Sequence of chain 2.B:
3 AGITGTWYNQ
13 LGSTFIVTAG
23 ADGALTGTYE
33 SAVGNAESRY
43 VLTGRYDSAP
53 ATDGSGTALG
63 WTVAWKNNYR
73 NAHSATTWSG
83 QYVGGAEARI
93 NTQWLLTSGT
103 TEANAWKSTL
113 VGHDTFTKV

Binding-site contacts:
Ligand atom C3' contacts residue ASN37 of chain 2.B at 3.9 Å.
Ligand atom C4 contacts residue TRP96 of chain 2.B at 3.1 Å (hydrophobic).
Ligand atom C1' contacts residue VAL35 of chain 2.B at 3.7 Å (hydrophobic).
Ligand atom C3 contacts residue ASN11 of chain 2.B at 3.8 Å.
Ligand atom C4' contacts residue ALA38 of chain 2.B at 3.4 Å (hydrophobic).
Ligand atom O4' contacts residue ALA38 of chain 2.B at 2.8 Å (h-bond).
Ligand atom C3 contacts residue ASP116 of chain 2.B at 2.8 Å.
Ligand atom C contacts residue ASN11 of chain 2.B at 3.9 Å.
Ligand atom C3' contacts residue GLY36 of chain 2.B at 3.9 Å.
Ligand atom N1 contacts residue SER33 of chain 2.B at 3.5 Å (h-bond).
Ligand atom C5' contacts residue ASN37 of chain 2.B at 3.8 Å.
Ligand atom C2' contacts residue SER33 of chain 2.B at 2.9 Å.
Ligand atom C4' contacts residue GLY36 of chain 2.B at 3.8 Å.
Ligand atom C3' contacts residue VAL35 of chain 2.B at 3.1 Å (hydrophobic).
Ligand atom O contacts residue TYR31 of chain 2.B at 2.6 Å (h-bond).
Ligand atom C3' contacts residue ALA38 of chain 2.B at 2.9 Å (hydrophobic).
Ligand atom OXT contacts residue SER33 of chain 2.B at 2.2 Å (h-bond).
Ligand atom C contacts residue SER15 of chain 2.B at 3.1 Å.
Ligand atom O4' contacts residue GLY36 of chain 2.B at 3.9 Å.
Ligand atom N1 contacts residue TRP67 of chain 2.B at 3.9 Å.
Ligand atom O4' contacts residue ASN37 of chain 2.B at 1.9 Å (h-bond).
Ligand atom O contacts residue ASN11 of chain 2.B at 2.7 Å (h-bond).
Ligand atom C3 contacts residue TRP80 of chain 2.B at 3.7 Å (hydrophobic).
Ligand atom C3' contacts residue TRP67 of chain 2.B at 3.8 Å (hydrophobic).
Ligand atom C4' contacts residue ASN37 of chain 2.B at 3.3 Å.
Ligand atom OXT contacts residue TYR31 of chain 2.B at 3.7 Å.
Ligand atom C5 contacts residue TRP96 of chain 2.B at 3.1 Å (hydrophobic).
Ligand atom OXT contacts residue SER15 of chain 2.B at 2.9 Å (h-bond).
Ligand atom O contacts residue SER15 of chain 2.B at 2.6 Å (h-bond).
Ligand atom C contacts residue SER33 of chain 2.B at 3.6 Å.
Ligand atom C6 contacts residue TRP108 of chain 3.A at 3.9 Å (hydrophobic).
Ligand atom C2' contacts residue VAL35 of chain 2.B at 2.9 Å (hydrophobic).
Ligand atom C2 contacts residue TYR31 of chain 2.B at 4.0 Å (hydrophobic).
Ligand atom C2' contacts residue TRP67 of chain 2.B at 3.9 Å (hydrophobic).
Ligand atom C3' contacts residue SER33 of chain 2.B at 3.5 Å.
Ligand atom C4 contacts residue ASP116 of chain 2.B at 3.1 Å.
Ligand atom C3 contacts residue TYR31 of chain 2.B at 3.9 Å (hydrophobic).
Ligand atom C4 contacts residue TRP80 of chain 2.B at 3.7 Å (hydrophobic).
Ligand atom C contacts residue TYR31 of chain 2.B at 3.4 Å (hydrophobic).
Ligand atom N1' contacts residue TRP108 of chain 3.A at 3.7 Å.

The protein below binds the small molecule below.
Small molecule (SMILES): O=C(O)c1ccccc1/N=N/c1ccc(O)cc1

Sequence of chain 3.A:
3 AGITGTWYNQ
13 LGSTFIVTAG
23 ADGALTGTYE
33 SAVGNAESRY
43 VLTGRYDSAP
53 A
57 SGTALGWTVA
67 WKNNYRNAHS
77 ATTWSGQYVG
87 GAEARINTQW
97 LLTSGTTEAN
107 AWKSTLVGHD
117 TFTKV